Sequence of chain 3.A:
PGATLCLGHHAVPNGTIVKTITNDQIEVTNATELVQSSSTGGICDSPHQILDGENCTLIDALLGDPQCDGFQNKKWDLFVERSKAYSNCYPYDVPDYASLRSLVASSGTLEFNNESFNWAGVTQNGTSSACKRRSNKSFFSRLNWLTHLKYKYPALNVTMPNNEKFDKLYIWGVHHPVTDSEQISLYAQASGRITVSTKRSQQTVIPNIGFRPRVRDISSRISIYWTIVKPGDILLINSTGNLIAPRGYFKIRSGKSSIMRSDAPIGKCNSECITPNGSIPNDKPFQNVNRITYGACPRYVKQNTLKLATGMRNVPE

Binding-site contacts:
Ligand atom C7 contacts residue ASN57 of chain 3.A at 3.4 Å.
Ligand atom O5 contacts residue ASN57 of chain 3.A at 2.3 Å (h-bond).
Ligand atom O6 contacts residue TYR88 of chain 3.A at 2.8 Å (h-bond).
Ligand atom C2 contacts residue ASN57 of chain 3.A at 2.5 Å.
Ligand atom C5 contacts residue TYR88 of chain 3.A at 4.1 Å (hydrophobic).
Ligand atom C5 contacts residue ASN57 of chain 3.A at 3.6 Å.
Ligand atom C8 contacts residue GLU56 of chain 3.A at 3.6 Å.
Ligand atom C1 contacts residue ASN57 of chain 3.A at 1.4 Å.
Ligand atom C4 contacts residue ASN57 of chain 3.A at 4.2 Å.
Ligand atom C3 contacts residue ASN57 of chain 3.A at 3.8 Å.
Ligand atom N2 contacts residue ASN57 of chain 3.A at 2.9 Å (h-bond).
Ligand atom O5 contacts residue TYR88 of chain 3.A at 3.4 Å (h-bond).
Ligand atom O7 contacts residue ASN57 of chain 3.A at 3.5 Å (h-bond).
Ligand atom C6 contacts residue TYR88 of chain 3.A at 3.5 Å (hydrophobic).

This small molecule binds to this protein.
Small molecule (SMILES): CC(=O)N[C@@H]1[C@@H](O)[C@H](O)[C@@H](CO)O[C@H]1O